Binding-site contacts:
Ligand atom O7 contacts residue HIS220 of chain 1.A at 3.6 Å (h-bond).
Ligand atom C8 contacts residue LEU161 of chain 1.A at 3.6 Å (hydrophobic).
Ligand atom C7 contacts residue ASN118 of chain 1.A at 4.5 Å.
Ligand atom O6 contacts residue THR120 of chain 1.A at 4.0 Å.
Ligand atom C1 contacts residue ASN118 of chain 1.A at 3.1 Å.
Ligand atom O7 contacts residue ASN118 of chain 1.A at 4.2 Å.
Ligand atom O7 contacts residue ILE156 of chain 1.A at 3.9 Å.
Ligand atom O5 contacts residue ASN118 of chain 1.A at 3.4 Å (h-bond).
Ligand atom C7 contacts residue ILE156 of chain 1.A at 4.4 Å (hydrophobic).
Ligand atom C5 contacts residue ASN118 of chain 1.A at 4.1 Å.
Ligand atom C8 contacts residue SER158 of chain 1.A at 3.9 Å.
Ligand atom O6 contacts residue ASN118 of chain 1.A at 3.9 Å.
Ligand atom C2 contacts residue ASN118 of chain 1.A at 4.3 Å.
Ligand atom O5 contacts residue THR120 of chain 1.A at 4.2 Å.
Ligand atom C5 contacts residue THR120 of chain 1.A at 3.9 Å.
Ligand atom C1 contacts residue THR120 of chain 1.A at 4.2 Å.
Ligand atom N2 contacts residue ASN118 of chain 1.A at 4.3 Å.
Ligand atom C8 contacts residue ILE156 of chain 1.A at 4.1 Å (hydrophobic).
Ligand atom O6 contacts residue PRO122 of chain 1.A at 4.1 Å.
Ligand atom C6 contacts residue THR120 of chain 1.A at 4.5 Å.

Sequence of chain 1.A:
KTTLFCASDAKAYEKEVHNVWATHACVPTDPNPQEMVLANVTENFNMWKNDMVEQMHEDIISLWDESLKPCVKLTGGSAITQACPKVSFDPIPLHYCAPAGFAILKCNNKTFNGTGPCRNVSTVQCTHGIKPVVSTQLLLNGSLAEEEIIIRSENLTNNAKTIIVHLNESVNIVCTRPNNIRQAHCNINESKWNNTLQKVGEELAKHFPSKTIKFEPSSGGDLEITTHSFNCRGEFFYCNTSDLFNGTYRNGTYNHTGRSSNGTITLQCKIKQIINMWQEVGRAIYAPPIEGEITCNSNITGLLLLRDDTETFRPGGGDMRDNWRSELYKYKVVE

A small-molecule ligand and the protein it binds are described below.
Small molecule (SMILES): CC(=O)N[C@@H]1[C@@H](O)[C@H](O)[C@@H](CO)O[C@H]1O